Binding-site contacts:
Ligand atom C15 contacts residue DMS1 of chain 1.J at 3.6 Å.
Ligand atom N19 contacts residue ALA59 of chain 1.A at 3.2 Å (h-bond).
Ligand atom C12 contacts residue LEU174 of chain 1.B at 3.7 Å (hydrophobic).
Ligand atom C16 contacts residue PRO18 of chain 1.B at 3.8 Å (hydrophobic).
Ligand atom C16 contacts residue LEU58 of chain 1.A at 3.9 Å (hydrophobic).
Ligand atom C11 contacts residue PRO194 of chain 1.B at 3.8 Å (hydrophobic).
Ligand atom O20 contacts residue GLY281 of chain 1.B at 3.4 Å (h-bond).
Ligand atom C7 contacts residue VAL17 of chain 1.B at 3.8 Å (hydrophobic).
Ligand atom C15 contacts residue LEU58 of chain 1.A at 3.8 Å (hydrophobic).
Ligand atom C10 contacts residue PRO194 of chain 1.B at 3.5 Å (hydrophobic).
Ligand atom N6 contacts residue VAL17 of chain 1.B at 3.4 Å.
Ligand atom N18 contacts residue LEU21 of chain 1.B at 3.1 Å.
Ligand atom N6 contacts residue LEU174 of chain 1.B at 3.8 Å.
Ligand atom C9 contacts residue LEU188 of chain 1.B at 3.9 Å (hydrophobic).
Ligand atom C11 contacts residue TRP177 of chain 1.B at 3.6 Å (hydrophobic).
Ligand atom C10 contacts residue LEU188 of chain 1.B at 3.6 Å (hydrophobic).
Ligand atom O20 contacts residue TYR16 of chain 1.B at 3.4 Å (h-bond).
Ligand atom N19 contacts residue PRO18 of chain 1.B at 3.6 Å.
Ligand atom N19 contacts residue DMS1 of chain 1.J at 3.1 Å (h-bond).
Ligand atom C16 contacts residue TYR16 of chain 1.B at 3.9 Å (hydrophobic).
Ligand atom N17 contacts residue ASP130 of chain 1.A at 3.4 Å.
Ligand atom C9 contacts residue PRO194 of chain 1.B at 3.5 Å (hydrophobic).
Ligand atom C11 contacts residue LEU174 of chain 1.B at 3.8 Å (hydrophobic).
Ligand atom N19 contacts residue LEU58 of chain 1.A at 2.8 Å (h-bond).
Ligand atom C9 contacts residue TYR186 of chain 1.B at 4.0 Å (hydrophobic).
Ligand atom O20 contacts residue LEU58 of chain 1.A at 3.8 Å.
Ligand atom C10 contacts residue TYR186 of chain 1.B at 3.4 Å (hydrophobic).
Ligand atom N6 contacts residue LEU21 of chain 1.B at 3.7 Å.
Ligand atom N13 contacts residue LEU174 of chain 1.B at 3.5 Å.
Ligand atom N18 contacts residue LEU174 of chain 1.B at 3.6 Å.
Ligand atom N18 contacts residue DMS1 of chain 1.J at 3.2 Å (h-bond).
Ligand atom C8 contacts residue PHE280 of chain 1.B at 3.7 Å (hydrophobic).
Ligand atom C9 contacts residue PHE280 of chain 1.B at 3.4 Å (hydrophobic).
Ligand atom N17 contacts residue LEU58 of chain 1.A at 3.7 Å.
Ligand atom C15 contacts residue PRO18 of chain 1.B at 3.5 Å (hydrophobic).
Ligand atom N17 contacts residue PRO18 of chain 1.B at 3.8 Å.
Ligand atom C14 contacts residue PRO18 of chain 1.B at 3.4 Å (hydrophobic).
Ligand atom C8 contacts residue LEU174 of chain 1.B at 3.6 Å (hydrophobic).
Ligand atom C7 contacts residue LEU174 of chain 1.B at 3.7 Å (hydrophobic).
Ligand atom C8 contacts residue PRO194 of chain 1.B at 3.9 Å (hydrophobic).

Sequence of chain 1.B:
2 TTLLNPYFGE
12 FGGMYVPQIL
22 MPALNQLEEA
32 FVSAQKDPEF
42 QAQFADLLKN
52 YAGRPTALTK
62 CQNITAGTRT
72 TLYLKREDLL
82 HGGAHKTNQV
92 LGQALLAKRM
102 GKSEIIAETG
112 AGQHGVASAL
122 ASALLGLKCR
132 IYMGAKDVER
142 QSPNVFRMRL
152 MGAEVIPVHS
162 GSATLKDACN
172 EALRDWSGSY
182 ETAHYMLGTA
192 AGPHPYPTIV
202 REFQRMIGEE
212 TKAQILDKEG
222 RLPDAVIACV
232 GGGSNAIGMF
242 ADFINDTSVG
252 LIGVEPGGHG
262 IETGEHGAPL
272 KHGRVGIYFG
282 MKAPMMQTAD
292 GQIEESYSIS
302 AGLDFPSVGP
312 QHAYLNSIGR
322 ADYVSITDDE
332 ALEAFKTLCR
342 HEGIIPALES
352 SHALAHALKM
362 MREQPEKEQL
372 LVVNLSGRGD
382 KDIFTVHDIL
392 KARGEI

Sequence of chain 1.A:
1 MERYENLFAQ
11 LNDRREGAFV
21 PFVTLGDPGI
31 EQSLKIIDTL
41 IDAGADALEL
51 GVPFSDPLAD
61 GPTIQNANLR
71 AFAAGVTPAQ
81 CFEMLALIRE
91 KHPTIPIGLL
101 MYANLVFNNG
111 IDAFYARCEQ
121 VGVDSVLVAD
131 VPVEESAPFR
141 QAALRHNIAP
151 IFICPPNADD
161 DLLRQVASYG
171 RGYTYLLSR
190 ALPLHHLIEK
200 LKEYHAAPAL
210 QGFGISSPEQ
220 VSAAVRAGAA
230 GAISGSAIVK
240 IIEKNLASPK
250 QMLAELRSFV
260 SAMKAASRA

A protein and the small-molecule ligand that binds it are described below.
Small molecule (SMILES): [H]/N=C(\N)[C@@H](/N=N/c1ccccc1)C(N)=O